Sequence of chain 13.S:
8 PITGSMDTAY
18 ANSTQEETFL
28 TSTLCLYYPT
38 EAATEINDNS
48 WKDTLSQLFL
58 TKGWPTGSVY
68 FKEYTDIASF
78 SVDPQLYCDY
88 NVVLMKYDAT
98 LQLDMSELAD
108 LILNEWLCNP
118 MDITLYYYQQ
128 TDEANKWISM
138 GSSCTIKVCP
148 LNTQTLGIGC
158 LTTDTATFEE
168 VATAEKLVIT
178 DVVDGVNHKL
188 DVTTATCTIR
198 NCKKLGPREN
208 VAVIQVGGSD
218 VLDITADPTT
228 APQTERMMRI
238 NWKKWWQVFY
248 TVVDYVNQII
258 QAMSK

This protein binds this small molecule.
Small molecule (SMILES): CC(=O)N[C@H]1[C@H](O[C@H]2[C@H](O)[C@@H](NC(C)=O)CO[C@@H]2CO)O[C@H](CO)[C@@H](O)[C@@H]1O

Binding-site contacts:
Ligand atom C5 contacts residue ASN19 of chain 13.S at 3.4 Å.
Ligand atom O5 contacts residue ASN19 of chain 13.S at 2.2 Å (h-bond).
Ligand atom C3 contacts residue ASN19 of chain 13.S at 4.4 Å.
Ligand atom C6 contacts residue ASN19 of chain 13.S at 4.1 Å.
Ligand atom O6 contacts residue ASN19 of chain 13.S at 4.4 Å.
Ligand atom C2 contacts residue ASN19 of chain 13.S at 3.4 Å.
Ligand atom C1 contacts residue ASN19 of chain 13.S at 1.9 Å.
Ligand atom C8 contacts residue TYR17 of chain 13.S at 4.2 Å (hydrophobic).
Ligand atom N2 contacts residue ASN19 of chain 13.S at 4.1 Å.